Sequence of chain 1.A:
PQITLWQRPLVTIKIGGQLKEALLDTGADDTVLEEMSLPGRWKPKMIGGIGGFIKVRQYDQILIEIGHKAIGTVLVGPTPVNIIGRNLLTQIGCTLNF

Sequence of chain 1.B:
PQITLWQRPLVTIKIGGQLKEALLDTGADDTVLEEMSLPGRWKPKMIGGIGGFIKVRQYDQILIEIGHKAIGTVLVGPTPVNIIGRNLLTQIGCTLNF

This protein binds this small molecule.
Small molecule (SMILES): CC(C)(C)OC(=O)N[C@@H](Cc1ccccc1)[C@H](O)CN[C@@H](Cc1ccccc1)C(=O)N[C@@H](CCC(=O)O)C(=O)N[C@@H](Cc1ccccc1)C(N)=O

Binding-site contacts:
Ligand atom N contacts residue ASP25 of chain 1.A at 3.4 Å (salt-bridge).
Ligand atom C1 contacts residue ASP30 of chain 1.B at 3.4 Å.
Ligand atom CB1 contacts residue GLY27 of chain 1.B at 3.1 Å.
Ligand atom CM contacts residue ASP25 of chain 1.B at 3.0 Å.
Ligand atom CZ1 contacts residue PRO81 of chain 1.A at 3.4 Å (hydrophobic).
Ligand atom CB contacts residue ASP25 of chain 1.B at 3.1 Å.
Ligand atom CE1 contacts residue VAL82 of chain 1.B at 3.3 Å (hydrophobic).
Ligand atom C5 contacts residue GLY27 of chain 1.B at 3.6 Å.
Ligand atom O1 contacts residue GLY49 of chain 1.B at 3.2 Å.
Ligand atom CB3 contacts residue ARG8 of chain 1.B at 3.2 Å.
Ligand atom O3 contacts residue ASP29 of chain 1.A at 3.0 Å (salt-bridge).
Ligand atom CZ contacts residue VAL82 of chain 1.B at 3.5 Å (hydrophobic).
Ligand atom C5 contacts residue ASP25 of chain 1.A at 2.9 Å.
Ligand atom O4 contacts residue GLY48 of chain 1.A at 2.6 Å (h-bond).
Ligand atom C3 contacts residue GLY48 of chain 1.B at 3.0 Å.
Ligand atom CD contacts residue ASP30 of chain 1.A at 3.4 Å.
Ligand atom OE2 contacts residue ASP30 of chain 1.A at 3.1 Å (salt-bridge).
Ligand atom O3 contacts residue ALA28 of chain 1.A at 3.5 Å.
Ligand atom CG contacts residue ILE84 of chain 1.B at 3.3 Å (hydrophobic).
Ligand atom CD11 contacts residue GLY49 of chain 1.B at 3.4 Å.
Ligand atom N2 contacts residue GLY27 of chain 1.A at 2.7 Å (h-bond).
Ligand atom CA contacts residue ASP25 of chain 1.B at 3.0 Å.
Ligand atom CD2 contacts residue ILE84 of chain 1.B at 3.4 Å (hydrophobic).
Ligand atom N4 contacts residue ASP30 of chain 1.A at 3.2 Å (salt-bridge).
Ligand atom OE1 contacts residue ILE47 of chain 1.A at 3.4 Å.
Ligand atom OE2 contacts residue ASP29 of chain 1.A at 3.2 Å (salt-bridge).
Ligand atom C4 contacts residue GLY27 of chain 1.A at 3.5 Å.
Ligand atom CB contacts residue ILE84 of chain 1.B at 3.5 Å (hydrophobic).
Ligand atom N3 contacts residue GLY48 of chain 1.A at 2.9 Å (h-bond).
Ligand atom N1 contacts residue GLY27 of chain 1.B at 2.9 Å (h-bond).
Ligand atom O1 contacts residue GLY48 of chain 1.B at 3.4 Å (h-bond).
Ligand atom OE1 contacts residue ASP30 of chain 1.A at 2.7 Å (salt-bridge).
Ligand atom CA contacts residue GLY27 of chain 1.A at 3.3 Å.
Ligand atom N contacts residue ASP25 of chain 1.B at 2.6 Å (salt-bridge).
Ligand atom O3 contacts residue GLY27 of chain 1.A at 3.3 Å (h-bond).
Ligand atom CE11 contacts residue GLY49 of chain 1.B at 3.3 Å.
Ligand atom CA1 contacts residue GLY27 of chain 1.B at 3.3 Å.
Ligand atom O2 contacts residue ALA28 of chain 1.B at 3.6 Å.
Ligand atom OXT contacts residue ASP25 of chain 1.A at 2.5 Å (salt-bridge).
Ligand atom CB2 contacts residue ALA28 of chain 1.A at 3.4 Å (hydrophobic).